A small-molecule ligand and the protein it binds are described below.
Small molecule (SMILES): N[C@@H](Cc1ccccc1)C(=O)NCC=O

Binding-site contacts:
Ligand atom CE1 contacts residue PHE496 of chain 3.PA at 3.6 Å (hydrophobic).
Ligand atom CE1 contacts residue ILE434 of chain 3.PA at 3.9 Å (hydrophobic).
Ligand atom CA contacts residue ASN492 of chain 3.PA at 3.3 Å.
Ligand atom O contacts residue PRO438 of chain 3.PA at 4.0 Å.
Ligand atom CG contacts residue ASN492 of chain 3.PA at 4.3 Å.
Ligand atom CB contacts residue PHE496 of chain 3.PA at 3.9 Å (hydrophobic).
Ligand atom O contacts residue ASN492 of chain 3.PA at 4.2 Å.
Ligand atom CE2 contacts residue ARG442 of chain 3.PA at 3.6 Å.
Ligand atom N contacts residue ARG442 of chain 3.PA at 4.2 Å.
Ligand atom CE2 contacts residue PRO438 of chain 3.PA at 3.7 Å (hydrophobic).
Ligand atom CG contacts residue GLY495 of chain 3.PA at 4.4 Å.
Ligand atom CD1 contacts residue PHE496 of chain 3.PA at 3.7 Å (hydrophobic).
Ligand atom C contacts residue ASN492 of chain 3.PA at 4.0 Å.
Ligand atom CD2 contacts residue PRO438 of chain 3.PA at 4.4 Å (hydrophobic).
Ligand atom CG contacts residue PHE496 of chain 3.PA at 4.0 Å (hydrophobic).
Ligand atom CD2 contacts residue ARG442 of chain 3.PA at 3.5 Å.
Ligand atom CE1 contacts residue PRO438 of chain 3.PA at 3.8 Å (hydrophobic).
Ligand atom CD1 contacts residue ASN492 of chain 3.PA at 3.9 Å.
Ligand atom N contacts residue SER491 of chain 3.PA at 4.1 Å.
Ligand atom CB contacts residue ASN492 of chain 3.PA at 3.8 Å.
Ligand atom O contacts residue ARG442 of chain 3.PA at 4.3 Å.
Ligand atom CA contacts residue ARG442 of chain 3.PA at 3.6 Å.
Ligand atom CZ contacts residue PHE496 of chain 3.PA at 3.9 Å (hydrophobic).
Ligand atom N contacts residue ASN492 of chain 3.PA at 3.3 Å (h-bond).
Ligand atom CD1 contacts residue PRO438 of chain 3.PA at 4.4 Å (hydrophobic).
Ligand atom CB contacts residue GLY495 of chain 3.PA at 3.9 Å.
Ligand atom C contacts residue ARG442 of chain 3.PA at 4.4 Å.
Ligand atom CZ contacts residue PRO438 of chain 3.PA at 3.4 Å (hydrophobic).
Ligand atom CD1 contacts residue ILE434 of chain 3.PA at 4.1 Å (hydrophobic).

Sequence of chain 3.PA:
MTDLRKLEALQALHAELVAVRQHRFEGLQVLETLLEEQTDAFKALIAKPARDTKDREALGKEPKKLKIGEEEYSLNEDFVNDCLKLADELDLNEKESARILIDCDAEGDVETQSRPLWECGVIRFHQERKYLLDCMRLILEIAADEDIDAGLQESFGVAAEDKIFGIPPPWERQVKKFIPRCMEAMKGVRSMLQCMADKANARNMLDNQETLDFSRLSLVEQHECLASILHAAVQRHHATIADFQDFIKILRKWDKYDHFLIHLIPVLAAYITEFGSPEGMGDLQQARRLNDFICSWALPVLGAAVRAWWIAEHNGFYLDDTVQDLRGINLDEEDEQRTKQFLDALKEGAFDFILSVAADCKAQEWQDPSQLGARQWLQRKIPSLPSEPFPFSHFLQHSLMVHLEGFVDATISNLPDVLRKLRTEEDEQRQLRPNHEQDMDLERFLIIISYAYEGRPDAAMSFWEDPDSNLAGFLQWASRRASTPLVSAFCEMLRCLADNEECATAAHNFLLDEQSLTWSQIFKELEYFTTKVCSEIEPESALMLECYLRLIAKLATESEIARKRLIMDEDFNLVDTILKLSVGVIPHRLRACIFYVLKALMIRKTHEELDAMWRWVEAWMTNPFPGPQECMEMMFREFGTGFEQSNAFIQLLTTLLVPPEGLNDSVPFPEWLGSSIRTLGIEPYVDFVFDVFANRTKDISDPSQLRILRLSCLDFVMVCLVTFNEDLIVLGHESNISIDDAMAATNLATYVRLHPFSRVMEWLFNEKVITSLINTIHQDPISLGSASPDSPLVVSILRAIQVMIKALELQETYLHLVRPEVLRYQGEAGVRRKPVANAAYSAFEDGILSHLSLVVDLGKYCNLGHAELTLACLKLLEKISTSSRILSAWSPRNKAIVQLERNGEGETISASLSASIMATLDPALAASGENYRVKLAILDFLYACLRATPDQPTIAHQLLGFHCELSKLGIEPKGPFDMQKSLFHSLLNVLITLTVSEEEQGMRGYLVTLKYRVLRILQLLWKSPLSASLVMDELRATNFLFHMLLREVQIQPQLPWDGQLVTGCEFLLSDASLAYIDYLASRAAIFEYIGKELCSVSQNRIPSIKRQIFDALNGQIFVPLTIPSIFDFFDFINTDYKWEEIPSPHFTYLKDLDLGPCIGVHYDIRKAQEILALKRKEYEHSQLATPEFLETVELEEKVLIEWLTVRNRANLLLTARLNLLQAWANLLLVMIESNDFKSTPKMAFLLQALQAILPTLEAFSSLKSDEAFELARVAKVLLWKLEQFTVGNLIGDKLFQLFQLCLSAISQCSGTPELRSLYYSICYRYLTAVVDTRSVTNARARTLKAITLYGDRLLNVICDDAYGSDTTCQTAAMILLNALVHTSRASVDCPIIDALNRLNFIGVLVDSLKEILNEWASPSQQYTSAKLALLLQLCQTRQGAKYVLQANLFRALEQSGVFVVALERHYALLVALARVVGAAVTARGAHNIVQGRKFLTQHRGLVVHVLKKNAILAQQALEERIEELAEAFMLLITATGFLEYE